This protein binds this small molecule.
Small molecule (SMILES): CC(=O)N[C@@H]1[C@@H](O)[C@H](O)[C@@H](CO)O[C@H]1O

Binding-site contacts:
Ligand atom C1 contacts residue ASN273 of chain 1.D at 4.1 Å.
Ligand atom C1 contacts residue ASN276 of chain 1.D at 1.4 Å.
Ligand atom O5 contacts residue ASN273 of chain 1.D at 3.8 Å.
Ligand atom C3 contacts residue ASN276 of chain 1.D at 3.8 Å.
Ligand atom O7 contacts residue ASN276 of chain 1.D at 3.8 Å.
Ligand atom N2 contacts residue ASN276 of chain 1.D at 2.9 Å (h-bond).
Ligand atom O6 contacts residue VAL334 of chain 1.D at 4.4 Å.
Ligand atom C1 contacts residue ALA279 of chain 1.D at 4.3 Å (hydrophobic).
Ligand atom O6 contacts residue ASN273 of chain 1.D at 4.4 Å.
Ligand atom O5 contacts residue ASN276 of chain 1.D at 2.4 Å (h-bond).
Ligand atom C4 contacts residue ASN276 of chain 1.D at 4.2 Å.
Ligand atom C8 contacts residue ASN276 of chain 1.D at 4.2 Å.
Ligand atom C7 contacts residue ASN276 of chain 1.D at 3.5 Å.
Ligand atom C2 contacts residue ASN276 of chain 1.D at 2.5 Å.
Ligand atom C5 contacts residue ASN276 of chain 1.D at 3.7 Å.

Sequence of chain 1.D:
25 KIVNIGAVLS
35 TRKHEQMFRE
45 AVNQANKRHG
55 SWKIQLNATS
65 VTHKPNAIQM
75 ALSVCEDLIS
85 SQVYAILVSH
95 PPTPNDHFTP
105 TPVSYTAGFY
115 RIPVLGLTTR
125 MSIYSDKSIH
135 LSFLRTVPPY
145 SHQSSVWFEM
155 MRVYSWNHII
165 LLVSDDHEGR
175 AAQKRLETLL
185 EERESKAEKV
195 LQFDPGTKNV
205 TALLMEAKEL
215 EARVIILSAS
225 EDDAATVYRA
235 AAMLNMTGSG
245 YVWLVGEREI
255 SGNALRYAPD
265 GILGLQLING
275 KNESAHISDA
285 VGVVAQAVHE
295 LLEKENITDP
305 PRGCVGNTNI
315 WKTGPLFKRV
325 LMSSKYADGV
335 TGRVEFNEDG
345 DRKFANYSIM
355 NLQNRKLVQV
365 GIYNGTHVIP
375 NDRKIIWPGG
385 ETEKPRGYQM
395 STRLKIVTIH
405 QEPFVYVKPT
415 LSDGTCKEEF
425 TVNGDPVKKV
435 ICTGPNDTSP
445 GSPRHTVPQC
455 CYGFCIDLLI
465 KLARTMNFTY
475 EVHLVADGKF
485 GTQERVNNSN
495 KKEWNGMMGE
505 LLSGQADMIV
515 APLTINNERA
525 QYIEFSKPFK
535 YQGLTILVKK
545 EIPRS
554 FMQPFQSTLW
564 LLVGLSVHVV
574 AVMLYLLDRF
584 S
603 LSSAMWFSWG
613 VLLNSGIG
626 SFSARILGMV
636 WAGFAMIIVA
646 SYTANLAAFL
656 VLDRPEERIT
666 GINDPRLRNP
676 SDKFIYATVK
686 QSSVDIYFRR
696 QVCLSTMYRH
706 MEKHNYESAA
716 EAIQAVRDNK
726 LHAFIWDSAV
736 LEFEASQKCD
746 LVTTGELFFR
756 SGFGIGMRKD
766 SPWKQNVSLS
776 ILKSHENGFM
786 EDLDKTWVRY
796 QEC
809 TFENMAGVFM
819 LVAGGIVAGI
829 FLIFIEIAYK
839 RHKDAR